This small molecule binds to this protein.
Small molecule (SMILES): CC(=O)N[C@H]1[C@H](O[C@H]2[C@H](O)[C@@H](NC(C)=O)CO[C@@H]2CO)O[C@H](CO)[C@@H](O)[C@@H]1O

Sequence of chain 1.H:
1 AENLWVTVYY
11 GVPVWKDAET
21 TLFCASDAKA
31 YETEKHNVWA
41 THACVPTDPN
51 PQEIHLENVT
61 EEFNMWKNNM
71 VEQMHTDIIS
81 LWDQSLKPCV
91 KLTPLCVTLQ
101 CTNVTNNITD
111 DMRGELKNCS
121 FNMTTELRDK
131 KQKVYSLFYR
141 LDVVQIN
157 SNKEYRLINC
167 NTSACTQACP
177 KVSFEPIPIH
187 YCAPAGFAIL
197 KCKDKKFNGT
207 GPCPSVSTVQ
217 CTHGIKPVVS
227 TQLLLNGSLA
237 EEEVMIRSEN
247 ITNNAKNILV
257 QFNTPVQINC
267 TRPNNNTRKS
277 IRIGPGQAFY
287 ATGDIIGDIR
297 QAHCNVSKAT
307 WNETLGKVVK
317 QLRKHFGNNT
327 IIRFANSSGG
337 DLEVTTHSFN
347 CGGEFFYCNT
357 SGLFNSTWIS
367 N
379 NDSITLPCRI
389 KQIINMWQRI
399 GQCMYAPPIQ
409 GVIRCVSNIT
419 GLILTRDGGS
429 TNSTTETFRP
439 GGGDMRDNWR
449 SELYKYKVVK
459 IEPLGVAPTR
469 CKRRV

Binding-site contacts:
Ligand atom N2 contacts residue GLN263 of chain 1.H at 3.6 Å (h-bond).
Ligand atom O6 contacts residue ARG412 of chain 1.H at 3.1 Å (salt-bridge).
Ligand atom O5 contacts residue ARG412 of chain 1.H at 2.9 Å (salt-bridge).
Ligand atom C5 contacts residue GLN263 of chain 1.H at 3.9 Å.
Ligand atom O3 contacts residue GLN263 of chain 1.H at 4.4 Å.
Ligand atom C7 contacts residue ASN265 of chain 1.H at 3.1 Å.
Ligand atom O7 contacts residue ASN265 of chain 1.H at 2.9 Å (h-bond).
Ligand atom C4 contacts residue ASN265 of chain 1.H at 4.2 Å.
Ligand atom C5 contacts residue ASN265 of chain 1.H at 3.7 Å.
Ligand atom C1 contacts residue ARG412 of chain 1.H at 3.5 Å.
Ligand atom C4 contacts residue GLN263 of chain 1.H at 4.2 Å.
Ligand atom C8 contacts residue VAL302 of chain 1.H at 4.2 Å (hydrophobic).
Ligand atom N2 contacts residue ASN265 of chain 1.H at 2.9 Å (h-bond).
Ligand atom O6 contacts residue ASN265 of chain 1.H at 4.5 Å.
Ligand atom C2 contacts residue GLN263 of chain 1.H at 3.6 Å.
Ligand atom C7 contacts residue GLN263 of chain 1.H at 4.3 Å.
Ligand atom C8 contacts residue GLN263 of chain 1.H at 3.2 Å.
Ligand atom C8 contacts residue ASN265 of chain 1.H at 4.4 Å.
Ligand atom C3 contacts residue ASN265 of chain 1.H at 3.8 Å.
Ligand atom C1 contacts residue GLN263 of chain 1.H at 3.4 Å.
Ligand atom C2 contacts residue ASN265 of chain 1.H at 2.5 Å.
Ligand atom O5 contacts residue ASN265 of chain 1.H at 2.4 Å (h-bond).
Ligand atom C8 contacts residue ASN301 of chain 1.H at 4.3 Å.
Ligand atom C8 contacts residue SER303 of chain 1.H at 3.8 Å.
Ligand atom O7 contacts residue ASN301 of chain 1.H at 4.1 Å.
Ligand atom C5 contacts residue ARG412 of chain 1.H at 3.9 Å.
Ligand atom C1 contacts residue ASN265 of chain 1.H at 1.4 Å.
Ligand atom C6 contacts residue ARG412 of chain 1.H at 3.9 Å.
Ligand atom C3 contacts residue GLN263 of chain 1.H at 3.4 Å.
Ligand atom O5 contacts residue GLN263 of chain 1.H at 4.1 Å.